Binding-site contacts:
Ligand atom OAE contacts residue VAL289 of chain 1.A at 4.0 Å.
Ligand atom NAC contacts residue LYS307 of chain 1.A at 4.1 Å.
Ligand atom CAA contacts residue ARG285 of chain 1.A at 3.2 Å.
Ligand atom NAC contacts residue ARG285 of chain 1.A at 3.6 Å.
Ligand atom CAD contacts residue LYS307 of chain 1.A at 3.9 Å.
Ligand atom OAE contacts residue ARG285 of chain 1.A at 2.8 Å (salt-bridge).
Ligand atom OAE contacts residue LYS307 of chain 1.A at 4.1 Å.
Ligand atom CAA contacts residue LYS307 of chain 1.A at 3.5 Å.
Ligand atom CAB contacts residue ARG285 of chain 1.A at 3.9 Å.

This protein binds this small molecule.
Small molecule (SMILES): C[N+](C)(C)[O-]

Sequence of chain 1.A:
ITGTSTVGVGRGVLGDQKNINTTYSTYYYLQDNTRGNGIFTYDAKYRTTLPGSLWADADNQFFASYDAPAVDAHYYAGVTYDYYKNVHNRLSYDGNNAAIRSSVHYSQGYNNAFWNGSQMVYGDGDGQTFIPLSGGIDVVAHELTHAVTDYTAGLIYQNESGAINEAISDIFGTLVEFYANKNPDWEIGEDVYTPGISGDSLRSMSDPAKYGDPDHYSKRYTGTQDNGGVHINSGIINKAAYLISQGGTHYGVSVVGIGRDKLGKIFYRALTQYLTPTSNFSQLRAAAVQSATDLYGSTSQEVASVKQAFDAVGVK